Binding-site contacts:
Ligand atom N23 contacts residue TYR276 of chain 1.A at 3.5 Å.
Ligand atom C28 contacts residue PHE324 of chain 1.A at 3.6 Å (hydrophobic).
Ligand atom C13 contacts residue TYR276 of chain 1.A at 3.8 Å (hydrophobic).
Ligand atom C2 contacts residue ASN322 of chain 1.A at 3.4 Å.
Ligand atom C3 contacts residue ASN322 of chain 1.A at 3.6 Å.
Ligand atom C11 contacts residue ARG216 of chain 1.A at 3.8 Å.
Ligand atom C5 contacts residue TYR276 of chain 1.A at 3.5 Å (hydrophobic).
Ligand atom C9 contacts residue ARG216 of chain 1.A at 3.7 Å.
Ligand atom C19 contacts residue PHE219 of chain 1.A at 3.8 Å (hydrophobic).
Ligand atom C21 contacts residue GLU223 of chain 1.A at 3.5 Å.
Ligand atom C28 contacts residue PHE283 of chain 1.A at 3.7 Å (hydrophobic).
Ligand atom C1 contacts residue ASN322 of chain 1.A at 3.1 Å.
Ligand atom N17 contacts residue SER218 of chain 1.A at 3.6 Å.
Ligand atom C14 contacts residue TYR276 of chain 1.A at 3.5 Å (hydrophobic).
Ligand atom N15 contacts residue PHE219 of chain 1.A at 3.8 Å.
Ligand atom C4 contacts residue TYR276 of chain 1.A at 3.2 Å (hydrophobic).
Ligand atom C24 contacts residue PHE324 of chain 1.A at 3.7 Å (hydrophobic).
Ligand atom CL8 contacts residue ALA87 of chain 1.A at 3.3 Å.
Ligand atom C3 contacts residue ARG216 of chain 1.A at 3.6 Å.
Ligand atom C6 contacts residue PHE328 of chain 1.A at 3.6 Å (hydrophobic).
Ligand atom N18 contacts residue PHE219 of chain 1.A at 3.8 Å.
Ligand atom O20 contacts residue PHE219 of chain 1.A at 3.1 Å.
Ligand atom CL8 contacts residue ILE325 of chain 1.A at 3.6 Å.
Ligand atom O20 contacts residue SER220 of chain 1.A at 2.9 Å (h-bond).
Ligand atom C9 contacts residue TYR276 of chain 1.A at 3.5 Å (hydrophobic).
Ligand atom C4 contacts residue ARG216 of chain 1.A at 3.5 Å.
Ligand atom N17 contacts residue PHE219 of chain 1.A at 3.1 Å (h-bond).
Ligand atom N25 contacts residue PHE324 of chain 1.A at 3.7 Å.
Ligand atom C10 contacts residue TYR276 of chain 1.A at 3.8 Å (hydrophobic).
Ligand atom N23 contacts residue PHE324 of chain 1.A at 3.7 Å.
Ligand atom CL8 contacts residue ASN322 of chain 1.A at 3.8 Å.
Ligand atom CL8 contacts residue PHE328 of chain 1.A at 3.8 Å.
Ligand atom C27 contacts residue PHE283 of chain 1.A at 3.8 Å (hydrophobic).
Ligand atom C27 contacts residue TYR323 of chain 1.A at 3.8 Å (hydrophobic).
Ligand atom C3 contacts residue TYR276 of chain 1.A at 3.5 Å (hydrophobic).
Ligand atom N15 contacts residue LEU217 of chain 1.A at 3.0 Å (h-bond).
Ligand atom C7 contacts residue ASN322 of chain 1.A at 3.3 Å.
Ligand atom N25 contacts residue ASN322 of chain 1.A at 3.0 Å (h-bond).
Ligand atom C2 contacts residue LEU217 of chain 1.A at 3.7 Å (hydrophobic).
Ligand atom C10 contacts residue ARG216 of chain 1.A at 3.3 Å.

Sequence of chain 1.A:
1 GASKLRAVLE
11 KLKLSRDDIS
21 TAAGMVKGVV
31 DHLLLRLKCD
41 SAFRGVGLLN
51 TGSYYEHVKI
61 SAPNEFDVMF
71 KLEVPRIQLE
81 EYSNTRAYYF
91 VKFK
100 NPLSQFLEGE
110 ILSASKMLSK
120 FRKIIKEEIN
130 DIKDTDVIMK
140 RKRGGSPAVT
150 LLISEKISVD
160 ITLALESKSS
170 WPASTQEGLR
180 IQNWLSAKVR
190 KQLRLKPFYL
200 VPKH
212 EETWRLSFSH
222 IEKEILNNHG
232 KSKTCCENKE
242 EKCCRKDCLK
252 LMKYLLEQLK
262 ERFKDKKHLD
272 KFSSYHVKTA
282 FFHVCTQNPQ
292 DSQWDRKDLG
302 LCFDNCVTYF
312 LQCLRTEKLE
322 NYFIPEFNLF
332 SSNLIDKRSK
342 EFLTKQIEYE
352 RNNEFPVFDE

A small-molecule ligand and the protein it binds are described below.
Small molecule (SMILES): CCCc1cc(=O)n2nc(NCc3cc(-c4ccncc4)ccc3Cl)nc2[nH]1